A protein and the small-molecule ligand that binds it are described below.
Small molecule (SMILES): O=[N+]([O-])/C=C1\NCCN1Cc1ccc(Cl)nc1

Sequence of chain 1.C:
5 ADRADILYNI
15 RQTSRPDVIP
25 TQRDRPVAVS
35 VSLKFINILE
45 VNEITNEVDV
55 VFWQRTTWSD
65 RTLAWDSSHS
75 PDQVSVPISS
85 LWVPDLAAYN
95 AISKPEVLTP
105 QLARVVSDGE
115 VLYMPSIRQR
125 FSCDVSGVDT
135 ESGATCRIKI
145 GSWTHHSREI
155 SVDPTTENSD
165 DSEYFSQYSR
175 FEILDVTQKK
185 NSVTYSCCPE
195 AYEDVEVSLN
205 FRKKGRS

Sequence of chain 1.D:
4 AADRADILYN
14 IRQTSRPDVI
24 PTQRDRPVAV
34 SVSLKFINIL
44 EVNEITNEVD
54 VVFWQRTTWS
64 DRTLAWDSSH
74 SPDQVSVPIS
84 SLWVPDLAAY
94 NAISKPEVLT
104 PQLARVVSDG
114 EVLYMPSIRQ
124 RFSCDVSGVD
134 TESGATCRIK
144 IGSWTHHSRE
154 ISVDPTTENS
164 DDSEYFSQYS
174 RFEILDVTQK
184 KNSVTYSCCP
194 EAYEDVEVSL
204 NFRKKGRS

Binding-site contacts:
Ligand atom C3 contacts residue TRP147 of chain 1.C at 3.4 Å (hydrophobic).
Ligand atom C1 contacts residue THR148 of chain 1.C at 4.0 Å.
Ligand atom C2 contacts residue TRP147 of chain 1.C at 3.2 Å (hydrophobic).
Ligand atom C8 contacts residue TYR189 of chain 1.C at 3.5 Å (hydrophobic).
Ligand atom C7 contacts residue TYR189 of chain 1.C at 3.5 Å (hydrophobic).
Ligand atom C9 contacts residue TRP57 of chain 1.D at 3.6 Å (hydrophobic).
Ligand atom N1 contacts residue TRP147 of chain 1.C at 3.9 Å.
Ligand atom O1 contacts residue TYR189 of chain 1.C at 3.9 Å.
Ligand atom C9 contacts residue TRP147 of chain 1.C at 3.5 Å (hydrophobic).
Ligand atom CL contacts residue MET118 of chain 1.D at 3.9 Å.
Ligand atom C4 contacts residue TYR196 of chain 1.C at 3.8 Å (hydrophobic).
Ligand atom CL contacts residue LEU116 of chain 1.D at 2.8 Å.
Ligand atom C8 contacts residue MET118 of chain 1.D at 3.6 Å (hydrophobic).
Ligand atom C4 contacts residue TYR189 of chain 1.C at 3.8 Å (hydrophobic).
Ligand atom O1 contacts residue MET118 of chain 1.D at 3.6 Å (h-bond).
Ligand atom N4 contacts residue TYR189 of chain 1.C at 3.7 Å.
Ligand atom CL contacts residue ALA107 of chain 1.D at 3.9 Å.
Ligand atom N1 contacts residue MET118 of chain 1.D at 3.9 Å.
Ligand atom C2 contacts residue THR148 of chain 1.C at 3.7 Å.
Ligand atom N3 contacts residue TRP57 of chain 1.D at 3.6 Å.
Ligand atom C10 contacts residue TRP147 of chain 1.C at 3.6 Å (hydrophobic).
Ligand atom N2 contacts residue TYR189 of chain 1.C at 3.4 Å.
Ligand atom C7 contacts residue MET118 of chain 1.D at 3.5 Å (hydrophobic).
Ligand atom C9 contacts residue TYR189 of chain 1.C at 3.6 Å (hydrophobic).
Ligand atom N1 contacts residue THR148 of chain 1.C at 3.3 Å.
Ligand atom O2 contacts residue CYS191 of chain 1.C at 3.2 Å (h-bond).
Ligand atom N3 contacts residue MET118 of chain 1.D at 3.5 Å (h-bond).
Ligand atom CL contacts residue LEU106 of chain 1.D at 4.0 Å.
Ligand atom N4 contacts residue ARG59 of chain 1.D at 3.9 Å.
Ligand atom CL contacts residue ARG108 of chain 1.D at 3.4 Å.
Ligand atom N3 contacts residue TYR189 of chain 1.C at 3.7 Å.
Ligand atom C10 contacts residue TYR189 of chain 1.C at 3.5 Å (hydrophobic).
Ligand atom C4 contacts residue TRP147 of chain 1.C at 3.1 Å (hydrophobic).
Ligand atom O1 contacts residue ARG59 of chain 1.D at 2.7 Å (salt-bridge).
Ligand atom C6 contacts residue ARG108 of chain 1.D at 4.1 Å.
Ligand atom N4 contacts residue MET118 of chain 1.D at 3.6 Å.
Ligand atom O2 contacts residue TYR189 of chain 1.C at 3.7 Å.
Ligand atom C5 contacts residue TYR196 of chain 1.C at 4.0 Å (hydrophobic).
Ligand atom CL contacts residue TYR117 of chain 1.D at 3.7 Å.
Ligand atom N2 contacts residue TRP147 of chain 1.C at 4.0 Å.